Sequence of chain 2.A:
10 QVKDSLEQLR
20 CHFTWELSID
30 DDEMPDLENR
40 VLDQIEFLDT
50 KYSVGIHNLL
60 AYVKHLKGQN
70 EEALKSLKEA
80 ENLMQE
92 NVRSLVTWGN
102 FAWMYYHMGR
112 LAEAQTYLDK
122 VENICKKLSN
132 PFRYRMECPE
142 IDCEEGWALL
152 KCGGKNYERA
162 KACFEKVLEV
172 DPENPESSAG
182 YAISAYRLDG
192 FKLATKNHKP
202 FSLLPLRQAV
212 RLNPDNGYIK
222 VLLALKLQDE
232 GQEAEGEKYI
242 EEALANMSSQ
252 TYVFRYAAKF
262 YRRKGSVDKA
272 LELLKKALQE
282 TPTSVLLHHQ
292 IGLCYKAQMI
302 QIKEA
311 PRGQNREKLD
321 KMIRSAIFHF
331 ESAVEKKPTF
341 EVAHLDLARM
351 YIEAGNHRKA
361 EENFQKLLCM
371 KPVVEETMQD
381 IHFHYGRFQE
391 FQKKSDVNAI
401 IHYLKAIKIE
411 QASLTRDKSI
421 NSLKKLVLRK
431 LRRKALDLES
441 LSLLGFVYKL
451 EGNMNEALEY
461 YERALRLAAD

Binding-site contacts:
Ligand atom C4A contacts residue GLN43 of chain 2.A at 3.3 Å.
Ligand atom O21 contacts residue ARG39 of chain 2.A at 2.9 Å (salt-bridge).
Ligand atom OP1 contacts residue ARG263 of chain 2.A at 3.2 Å (salt-bridge).
Ligand atom O21 contacts residue LYS152 of chain 2.A at 3.1 Å (salt-bridge).
Ligand atom C5A contacts residue LYS152 of chain 2.A at 3.2 Å.
Ligand atom O3' contacts residue GLN291 of chain 2.A at 2.8 Å (h-bond).
Ligand atom O22 contacts residue LYS152 of chain 2.A at 3.4 Å.
Ligand atom N6 contacts residue GLY191 of chain 2.A at 2.9 Å (h-bond).
Ligand atom N6 contacts residue ASP380 of chain 2.A at 2.9 Å (salt-bridge).
Ligand atom C6 contacts residue THR49 of chain 2.A at 3.3 Å.
Ligand atom O22 contacts residue LEU151 of chain 2.A at 3.3 Å (h-bond).
Ligand atom O13 contacts residue ARG188 of chain 2.A at 3.0 Å (salt-bridge).
Ligand atom O15 contacts residue LYS152 of chain 2.A at 2.8 Å (salt-bridge).
Ligand atom OP1 contacts residue GLN291 of chain 2.A at 3.2 Å (h-bond).
Ligand atom O2A contacts residue LEU151 of chain 2.A at 3.3 Å.
Ligand atom OP1 contacts residue LYS260 of chain 2.A at 2.9 Å (salt-bridge).
Ligand atom N9 contacts residue PHE340 of chain 2.A at 3.5 Å.
Ligand atom C2 contacts residue LYS337 of chain 2.A at 3.4 Å.
Ligand atom O31 contacts residue ARG39 of chain 2.A at 3.0 Å.
Ligand atom N1 contacts residue LYS337 of chain 2.A at 3.1 Å (salt-bridge).
Ligand atom O2' contacts residue GLN291 of chain 2.A at 3.4 Å (h-bond).
Ligand atom N1 contacts residue ASP380 of chain 2.A at 3.0 Å.
Ligand atom C4 contacts residue PHE340 of chain 2.A at 3.3 Å (hydrophobic).
Ligand atom C5A contacts residue GLN43 of chain 2.A at 3.1 Å.
Ligand atom OP2 contacts residue LYS260 of chain 2.A at 2.6 Å (salt-bridge).
Ligand atom O2' contacts residue ASP346 of chain 2.A at 2.8 Å (salt-bridge).
Ligand atom OP1 contacts residue TYR257 of chain 2.A at 2.6 Å (h-bond).
Ligand atom O22 contacts residue ARG188 of chain 2.A at 3.3 Å (salt-bridge).
Ligand atom O11 contacts residue TYR219 of chain 2.A at 2.6 Å (h-bond).
Ligand atom P contacts residue LYS260 of chain 2.A at 3.1 Å.
Ligand atom N1 contacts residue THR49 of chain 2.A at 3.3 Å.
Ligand atom C5 contacts residue PHE340 of chain 2.A at 3.2 Å (hydrophobic).
Ligand atom OP2 contacts residue TYR187 of chain 2.A at 3.2 Å.
Ligand atom O4A contacts residue LEU47 of chain 2.A at 3.2 Å.
Ligand atom O12 contacts residue ARG256 of chain 2.A at 2.9 Å (salt-bridge).
Ligand atom N7C contacts residue GLY155 of chain 2.A at 3.4 Å (h-bond).
Ligand atom O4' contacts residue HIS290 of chain 2.A at 3.4 Å.
Ligand atom C8C contacts residue TYR158 of chain 2.A at 3.2 Å (hydrophobic).
Ligand atom O2' contacts residue HIS290 of chain 2.A at 2.7 Å (h-bond).
Ligand atom C2' contacts residue HIS290 of chain 2.A at 3.2 Å.

A protein and the small-molecule ligand that binds it are described below.
Small molecule (SMILES): C[n+]1cn([C@@H]2O[C@H](CO[P](=O)(O)O[P](=O)(O)O[P](=O)(O)OC[C@H]3O[C@@H](n4cnc5c(N)ncnc54)[C@H](O)[C@@H]3O[P](=O)(O)OC[C@H]3O[C@@H](n4cnc5c4NC=NC5N)[C@H](O)[C@@H]3O[P](=O)(O)OC[C@H]3O[C@@H](n4cnc5c4NC=NC5N)[C@H](O)[C@@H]3O[P](=O)(O)OC[C@H]3O[C@@H](n4cnc5c4NC=NC5N)[C@H](O)[C@@H]3O)[C@@H](O)[C@H]2O)c2nc(N)[nH]c(=O)c21